A protein and the small-molecule ligand that binds it are described below.
Small molecule (SMILES): N[C@@H](Cc1c[nH]c2ccccc12)C(=O)N1C[C@H]2CN(Cc3c[nH]c4ccc(Cl)cc34)C[C@H]2C1

Sequence of chain 1.B:
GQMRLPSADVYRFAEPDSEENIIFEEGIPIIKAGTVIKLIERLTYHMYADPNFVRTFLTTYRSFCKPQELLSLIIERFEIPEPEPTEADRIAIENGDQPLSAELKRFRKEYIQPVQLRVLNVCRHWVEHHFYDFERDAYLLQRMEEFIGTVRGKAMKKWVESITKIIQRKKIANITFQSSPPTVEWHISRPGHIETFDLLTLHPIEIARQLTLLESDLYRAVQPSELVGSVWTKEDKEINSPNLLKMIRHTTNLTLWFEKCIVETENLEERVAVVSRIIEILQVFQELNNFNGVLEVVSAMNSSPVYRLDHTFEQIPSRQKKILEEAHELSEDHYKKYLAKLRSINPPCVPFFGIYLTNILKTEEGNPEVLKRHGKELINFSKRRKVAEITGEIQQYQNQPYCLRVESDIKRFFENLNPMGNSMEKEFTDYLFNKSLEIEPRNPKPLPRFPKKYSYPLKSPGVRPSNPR

Binding-site contacts:
Ligand atom C16 contacts residue TYR320 of chain 1.B at 3.8 Å (hydrophobic).
Ligand atom CL contacts residue GLU338 of chain 1.B at 2.9 Å.
Ligand atom C22 contacts residue LEU337 of chain 1.B at 4.3 Å (hydrophobic).
Ligand atom C15 contacts residue PHE326 of chain 1.B at 4.1 Å (hydrophobic).
Ligand atom C17 contacts residue TYR320 of chain 1.B at 4.1 Å (hydrophobic).
Ligand atom N1 contacts residue PHE326 of chain 1.B at 4.2 Å.
Ligand atom C16 contacts residue MET314 of chain 1.B at 3.8 Å (hydrophobic).
Ligand atom C19 contacts residue ASN315 of chain 1.B at 3.6 Å.
Ligand atom C9 contacts residue LYS334 of chain 1.B at 4.2 Å.
Ligand atom C5 contacts residue PHE326 of chain 1.B at 3.9 Å (hydrophobic).
Ligand atom CL contacts residue HIS341 of chain 1.B at 3.7 Å.
Ligand atom C23 contacts residue TYR320 of chain 1.B at 3.9 Å (hydrophobic).
Ligand atom C6 contacts residue LEU337 of chain 1.B at 3.7 Å (hydrophobic).
Ligand atom C7 contacts residue GLU338 of chain 1.B at 4.0 Å.
Ligand atom C6 contacts residue LYS334 of chain 1.B at 3.7 Å.
Ligand atom C19 contacts residue HIS341 of chain 1.B at 4.1 Å.
Ligand atom C14 contacts residue PHE326 of chain 1.B at 3.9 Å (hydrophobic).
Ligand atom C13 contacts residue ASP323 of chain 1.B at 4.2 Å.
Ligand atom C16 contacts residue PHE326 of chain 1.B at 3.4 Å (hydrophobic).
Ligand atom C8 contacts residue LYS334 of chain 1.B at 3.8 Å.
Ligand atom CL contacts residue LEU337 of chain 1.B at 4.2 Å.
Ligand atom C5 contacts residue LYS334 of chain 1.B at 3.6 Å.
Ligand atom C24 contacts residue TYR320 of chain 1.B at 4.3 Å (hydrophobic).
Ligand atom N1 contacts residue LYS334 of chain 1.B at 3.6 Å.
Ligand atom C21 contacts residue LEU337 of chain 1.B at 4.3 Å (hydrophobic).
Ligand atom C18 contacts residue LEU337 of chain 1.B at 4.2 Å (hydrophobic).
Ligand atom N4 contacts residue MET314 of chain 1.B at 2.7 Å (h-bond).
Ligand atom C18 contacts residue ASN315 of chain 1.B at 3.3 Å.
Ligand atom C3 contacts residue LYS334 of chain 1.B at 4.0 Å.
Ligand atom N4 contacts residue TYR320 of chain 1.B at 3.7 Å.
Ligand atom C7 contacts residue LYS334 of chain 1.B at 3.1 Å.
Ligand atom C20 contacts residue LEU337 of chain 1.B at 4.0 Å (hydrophobic).
Ligand atom C18 contacts residue MET314 of chain 1.B at 3.7 Å (hydrophobic).
Ligand atom C17 contacts residue MET314 of chain 1.B at 3.5 Å (hydrophobic).
Ligand atom C8 contacts residue GLU338 of chain 1.B at 4.1 Å.
Ligand atom C19 contacts residue LEU337 of chain 1.B at 3.9 Å (hydrophobic).
Ligand atom C17 contacts residue LEU337 of chain 1.B at 4.2 Å (hydrophobic).
Ligand atom N4 contacts residue PHE326 of chain 1.B at 3.8 Å.
Ligand atom C4 contacts residue LYS334 of chain 1.B at 3.7 Å.
Ligand atom C17 contacts residue ASN315 of chain 1.B at 4.0 Å.